Sequence of chain 1.A:
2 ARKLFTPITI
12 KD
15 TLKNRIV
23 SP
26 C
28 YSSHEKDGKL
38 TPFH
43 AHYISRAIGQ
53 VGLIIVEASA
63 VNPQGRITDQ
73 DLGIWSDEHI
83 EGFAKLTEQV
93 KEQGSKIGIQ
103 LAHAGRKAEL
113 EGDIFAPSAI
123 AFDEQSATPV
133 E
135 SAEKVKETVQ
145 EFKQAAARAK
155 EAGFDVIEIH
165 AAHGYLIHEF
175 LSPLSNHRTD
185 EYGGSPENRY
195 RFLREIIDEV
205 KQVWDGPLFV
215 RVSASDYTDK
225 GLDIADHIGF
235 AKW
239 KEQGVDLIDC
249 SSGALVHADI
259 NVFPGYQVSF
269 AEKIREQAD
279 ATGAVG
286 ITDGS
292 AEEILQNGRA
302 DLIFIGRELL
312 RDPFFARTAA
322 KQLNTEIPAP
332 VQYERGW

Sequence of chain 1.B:
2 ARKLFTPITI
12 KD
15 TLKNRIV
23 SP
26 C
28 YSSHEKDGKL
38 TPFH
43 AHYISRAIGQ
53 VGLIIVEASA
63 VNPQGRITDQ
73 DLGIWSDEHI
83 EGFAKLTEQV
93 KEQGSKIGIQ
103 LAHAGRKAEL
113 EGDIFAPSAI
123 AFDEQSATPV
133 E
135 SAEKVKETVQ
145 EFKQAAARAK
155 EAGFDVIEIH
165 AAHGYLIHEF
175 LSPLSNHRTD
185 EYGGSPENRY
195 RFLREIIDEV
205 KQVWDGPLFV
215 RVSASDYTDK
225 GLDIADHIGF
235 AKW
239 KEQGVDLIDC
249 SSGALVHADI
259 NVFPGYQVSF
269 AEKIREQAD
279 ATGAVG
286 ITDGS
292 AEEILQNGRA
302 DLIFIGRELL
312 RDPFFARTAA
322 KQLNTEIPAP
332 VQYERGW

Binding-site contacts:
Ligand atom C5 contacts residue FMN1 of chain 1.G at 3.3 Å.
Ligand atom C2 contacts residue TYR28 of chain 1.B at 3.6 Å (hydrophobic).
Ligand atom C4 contacts residue FMN1 of chain 1.G at 3.4 Å.
Ligand atom N1 contacts residue ARG336 of chain 1.A at 4.2 Å.
Ligand atom N1 contacts residue FMN1 of chain 1.G at 3.8 Å.
Ligand atom OH contacts residue HIS164 of chain 1.B at 2.6 Å (h-bond).
Ligand atom O2 contacts residue TYR28 of chain 1.B at 1.6 Å (h-bond).
Ligand atom OH contacts residue FMN1 of chain 1.G at 3.0 Å.
Ligand atom O2 contacts residue FMN1 of chain 1.G at 4.0 Å.
Ligand atom OH contacts residue HIS167 of chain 1.B at 2.5 Å (h-bond).
Ligand atom C3 contacts residue CYS26 of chain 1.B at 4.2 Å (hydrophobic).
Ligand atom C3 contacts residue ILE69 of chain 1.B at 3.7 Å (hydrophobic).
Ligand atom C3 contacts residue FMN1 of chain 1.G at 3.2 Å.
Ligand atom C3 contacts residue TYR169 of chain 1.B at 3.5 Å (hydrophobic).
Ligand atom C3 contacts residue HIS164 of chain 1.B at 4.3 Å.
Ligand atom C1 contacts residue TYR28 of chain 1.B at 3.7 Å (hydrophobic).
Ligand atom C6 contacts residue TYR169 of chain 1.B at 4.4 Å (hydrophobic).
Ligand atom O3 contacts residue ARG336 of chain 1.A at 3.0 Å (salt-bridge).
Ligand atom C5 contacts residue TYR169 of chain 1.B at 4.2 Å (hydrophobic).
Ligand atom OH contacts residue TYR169 of chain 1.B at 3.3 Å.
Ligand atom C4 contacts residue TYR169 of chain 1.B at 3.6 Å (hydrophobic).
Ligand atom C2 contacts residue TYR169 of chain 1.B at 3.7 Å (hydrophobic).
Ligand atom O3 contacts residue FMN1 of chain 1.G at 4.0 Å.
Ligand atom C2 contacts residue CYS26 of chain 1.B at 3.8 Å (hydrophobic).
Ligand atom N1 contacts residue TYR28 of chain 1.B at 2.8 Å (h-bond).
Ligand atom C1 contacts residue TYR169 of chain 1.B at 4.1 Å (hydrophobic).
Ligand atom C6 contacts residue FMN1 of chain 1.G at 3.6 Å.
Ligand atom C4 contacts residue HIS167 of chain 1.B at 3.3 Å.
Ligand atom O3 contacts residue TYR28 of chain 1.B at 3.7 Å.
Ligand atom C1 contacts residue FMN1 of chain 1.G at 3.5 Å.
Ligand atom C5 contacts residue HIS167 of chain 1.B at 3.2 Å.
Ligand atom O2 contacts residue CYS26 of chain 1.B at 4.1 Å.
Ligand atom C4 contacts residue HIS164 of chain 1.B at 3.9 Å.
Ligand atom C2 contacts residue FMN1 of chain 1.G at 3.4 Å.
Ligand atom C2 contacts residue ILE69 of chain 1.B at 3.8 Å (hydrophobic).

A protein and the small-molecule ligand that binds it are described below.
Small molecule (SMILES): O=[N+]([O-])c1ccc(O)cc1